This protein binds this small molecule.
Small molecule (SMILES): Cc1ncc(Cc2csc(CCO)c2C)c(N)n1

Sequence of chain 1.C:
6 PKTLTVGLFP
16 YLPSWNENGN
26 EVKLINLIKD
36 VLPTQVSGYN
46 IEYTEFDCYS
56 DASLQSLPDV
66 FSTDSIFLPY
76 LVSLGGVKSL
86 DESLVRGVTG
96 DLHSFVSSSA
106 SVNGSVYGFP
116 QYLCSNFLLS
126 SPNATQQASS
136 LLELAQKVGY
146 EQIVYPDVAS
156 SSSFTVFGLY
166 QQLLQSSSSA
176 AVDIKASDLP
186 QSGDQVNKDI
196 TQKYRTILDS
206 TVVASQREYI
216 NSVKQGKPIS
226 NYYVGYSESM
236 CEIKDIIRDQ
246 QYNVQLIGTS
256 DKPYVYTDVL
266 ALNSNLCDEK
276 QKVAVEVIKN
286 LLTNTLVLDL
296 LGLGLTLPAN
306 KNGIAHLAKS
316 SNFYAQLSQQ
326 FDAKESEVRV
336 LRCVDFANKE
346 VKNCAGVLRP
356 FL

Binding-site contacts:
Ligand atom C4' contacts residue ASP263 of chain 1.C at 3.6 Å.
Ligand atom C4' contacts residue TYR54 of chain 1.C at 4.0 Å (hydrophobic).
Ligand atom N4' contacts residue ASP263 of chain 1.C at 2.8 Å (salt-bridge).
Ligand atom C35 contacts residue TYR54 of chain 1.C at 3.4 Å (hydrophobic).
Ligand atom C2' contacts residue CYS119 of chain 1.C at 3.7 Å (hydrophobic).
Ligand atom C2 contacts residue TYR231 of chain 1.C at 4.0 Å (hydrophobic).
Ligand atom N4' contacts residue TYR261 of chain 1.C at 3.9 Å.
Ligand atom C35 contacts residue TYR231 of chain 1.C at 3.7 Å (hydrophobic).
Ligand atom C2A contacts residue ASP263 of chain 1.C at 3.7 Å.
Ligand atom N3' contacts residue PHE14 of chain 1.C at 3.4 Å.
Ligand atom C5 contacts residue TYR54 of chain 1.C at 3.6 Å (hydrophobic).
Ligand atom C6' contacts residue GLU233 of chain 1.C at 3.6 Å.
Ligand atom C3 contacts residue TYR54 of chain 1.C at 3.2 Å (hydrophobic).
Ligand atom O5G contacts residue TYR54 of chain 1.C at 3.9 Å.
Ligand atom C4A contacts residue TYR54 of chain 1.C at 3.6 Å (hydrophobic).
Ligand atom N4' contacts residue ASP69 of chain 1.C at 3.2 Å (salt-bridge).
Ligand atom C3 contacts residue TYR231 of chain 1.C at 3.5 Å (hydrophobic).
Ligand atom N3' contacts residue CYS119 of chain 1.C at 4.0 Å.
Ligand atom N4' contacts residue TYR54 of chain 1.C at 3.2 Å (h-bond).
Ligand atom C5A contacts residue PHE159 of chain 1.C at 3.6 Å (hydrophobic).
Ligand atom N1' contacts residue GLU233 of chain 1.C at 2.9 Å (salt-bridge).
Ligand atom C2A contacts residue GLU233 of chain 1.C at 3.9 Å.
Ligand atom N3' contacts residue ASP263 of chain 1.C at 2.9 Å (salt-bridge).
Ligand atom C4' contacts residue PHE14 of chain 1.C at 3.5 Å (hydrophobic).
Ligand atom C4A contacts residue TYR231 of chain 1.C at 3.7 Å (hydrophobic).
Ligand atom N4' contacts residue PHE14 of chain 1.C at 3.8 Å.
Ligand atom C5 contacts residue TYR231 of chain 1.C at 4.0 Å (hydrophobic).
Ligand atom C6' contacts residue TYR231 of chain 1.C at 3.9 Å (hydrophobic).
Ligand atom C4A contacts residue TYR261 of chain 1.C at 3.7 Å (hydrophobic).
Ligand atom C6' contacts residue CYS119 of chain 1.C at 3.5 Å (hydrophobic).
Ligand atom S1 contacts residue TYR54 of chain 1.C at 3.5 Å.
Ligand atom C2' contacts residue ASP263 of chain 1.C at 3.6 Å.
Ligand atom C2' contacts residue PHE14 of chain 1.C at 3.8 Å (hydrophobic).
Ligand atom C4 contacts residue TYR231 of chain 1.C at 3.4 Å (hydrophobic).
Ligand atom C2 contacts residue TYR54 of chain 1.C at 3.8 Å (hydrophobic).
Ligand atom N1' contacts residue CYS119 of chain 1.C at 3.4 Å (h-bond).
Ligand atom C2' contacts residue GLU233 of chain 1.C at 3.8 Å.
Ligand atom C35 contacts residue TYR261 of chain 1.C at 3.9 Å (hydrophobic).
Ligand atom C4 contacts residue TYR54 of chain 1.C at 3.3 Å (hydrophobic).
Ligand atom C4A contacts residue PHE159 of chain 1.C at 4.0 Å (hydrophobic).